Binding-site contacts:
Ligand atom CAN contacts residue GLY90 of chain 1.D at 3.1 Å.
Ligand atom OAA contacts residue GLY90 of chain 1.D at 3.6 Å (h-bond).
Ligand atom CAQ contacts residue GLY91 of chain 1.D at 3.0 Å.
Ligand atom CAQ contacts residue SER162 of chain 1.D at 2.9 Å.
Ligand atom OAB contacts residue HIS284 of chain 1.D at 3.2 Å.
Ligand atom CAP contacts residue SER162 of chain 1.D at 3.2 Å.
Ligand atom CAO contacts residue GLY91 of chain 1.D at 3.8 Å.
Ligand atom OAD contacts residue LEU256 of chain 1.D at 3.9 Å.
Ligand atom CAL contacts residue GLY90 of chain 1.D at 3.7 Å.
Ligand atom CAM contacts residue HIS284 of chain 1.D at 3.3 Å.
Ligand atom OAA contacts residue SER162 of chain 1.D at 3.6 Å (h-bond).
Ligand atom CAP contacts residue LEU212 of chain 1.D at 3.7 Å (hydrophobic).
Ligand atom OAB contacts residue SER285 of chain 1.D at 3.2 Å (h-bond).
Ligand atom OAC contacts residue ALA163 of chain 1.D at 3.9 Å.
Ligand atom CAO contacts residue ALA163 of chain 1.D at 4.0 Å (hydrophobic).
Ligand atom CAO contacts residue SER162 of chain 1.D at 3.1 Å.
Ligand atom CAQ contacts residue ALA163 of chain 1.D at 3.0 Å (hydrophobic).
Ligand atom OAA contacts residue TYR38 of chain 1.D at 3.9 Å.
Ligand atom CAL contacts residue GLY91 of chain 1.D at 3.8 Å.
Ligand atom CAM contacts residue SER162 of chain 1.D at 3.0 Å.
Ligand atom CAH contacts residue VAL211 of chain 1.D at 3.8 Å (hydrophobic).
Ligand atom CAP contacts residue PHE220 of chain 1.D at 4.1 Å (hydrophobic).
Ligand atom CAN contacts residue GLY91 of chain 1.D at 2.9 Å.
Ligand atom NAE contacts residue SER162 of chain 1.D at 4.0 Å.
Ligand atom OAC contacts residue LEU193 of chain 1.D at 3.9 Å.
Ligand atom CAN contacts residue GLY89 of chain 1.D at 4.1 Å.
Ligand atom CAP contacts residue HIS284 of chain 1.D at 4.0 Å.
Ligand atom OAA contacts residue HIS284 of chain 1.D at 3.7 Å.
Ligand atom CAK contacts residue HIS284 of chain 1.D at 4.0 Å.
Ligand atom CAL contacts residue SER162 of chain 1.D at 2.8 Å.
Ligand atom CAM contacts residue PHE220 of chain 1.D at 4.0 Å (hydrophobic).
Ligand atom CAN contacts residue ALA163 of chain 1.D at 3.4 Å (hydrophobic).
Ligand atom CAN contacts residue SER162 of chain 1.D at 2.8 Å.
Ligand atom CAL contacts residue HIS284 of chain 1.D at 3.6 Å.
Ligand atom CAG contacts residue TYR38 of chain 1.D at 3.5 Å (hydrophobic).
Ligand atom CAF contacts residue VAL211 of chain 1.D at 4.1 Å (hydrophobic).
Ligand atom CAQ contacts residue GLY90 of chain 1.D at 4.1 Å.
Ligand atom CAI contacts residue PHE220 of chain 1.D at 3.6 Å (hydrophobic).
Ligand atom CAH contacts residue LEU41 of chain 1.D at 4.1 Å (hydrophobic).
Ligand atom CAM contacts residue LEU212 of chain 1.D at 3.5 Å (hydrophobic).

This small molecule binds to this protein.
Small molecule (SMILES): CCCCCC(=O)Oc1ccc([N+](=O)[O-])cc1

Sequence of chain 1.D:
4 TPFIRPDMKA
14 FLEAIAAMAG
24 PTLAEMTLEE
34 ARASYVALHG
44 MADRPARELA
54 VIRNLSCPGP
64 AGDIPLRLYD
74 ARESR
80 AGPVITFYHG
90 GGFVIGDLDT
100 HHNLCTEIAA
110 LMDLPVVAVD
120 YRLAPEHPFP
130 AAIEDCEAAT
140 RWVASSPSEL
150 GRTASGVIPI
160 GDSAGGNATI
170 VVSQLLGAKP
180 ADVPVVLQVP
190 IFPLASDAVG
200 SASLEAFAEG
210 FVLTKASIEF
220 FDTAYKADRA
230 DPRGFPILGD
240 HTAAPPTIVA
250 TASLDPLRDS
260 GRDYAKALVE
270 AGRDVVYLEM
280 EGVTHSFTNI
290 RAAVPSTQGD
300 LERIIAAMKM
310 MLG